Binding-site contacts:
Ligand atom O7 contacts residue ASN657 of chain 1.B at 4.3 Å.
Ligand atom C1 contacts residue ASN657 of chain 1.B at 1.6 Å.
Ligand atom O5 contacts residue ASN657 of chain 1.B at 2.5 Å (h-bond).
Ligand atom C5 contacts residue ASN657 of chain 1.B at 3.8 Å.
Ligand atom C7 contacts residue ASN657 of chain 1.B at 4.0 Å.
Ligand atom N2 contacts residue ASN657 of chain 1.B at 3.2 Å (h-bond).
Ligand atom C4 contacts residue ASN657 of chain 1.B at 4.5 Å.
Ligand atom C3 contacts residue ASN657 of chain 1.B at 4.1 Å.
Ligand atom C2 contacts residue ASN657 of chain 1.B at 2.8 Å.

Sequence of chain 1.B:
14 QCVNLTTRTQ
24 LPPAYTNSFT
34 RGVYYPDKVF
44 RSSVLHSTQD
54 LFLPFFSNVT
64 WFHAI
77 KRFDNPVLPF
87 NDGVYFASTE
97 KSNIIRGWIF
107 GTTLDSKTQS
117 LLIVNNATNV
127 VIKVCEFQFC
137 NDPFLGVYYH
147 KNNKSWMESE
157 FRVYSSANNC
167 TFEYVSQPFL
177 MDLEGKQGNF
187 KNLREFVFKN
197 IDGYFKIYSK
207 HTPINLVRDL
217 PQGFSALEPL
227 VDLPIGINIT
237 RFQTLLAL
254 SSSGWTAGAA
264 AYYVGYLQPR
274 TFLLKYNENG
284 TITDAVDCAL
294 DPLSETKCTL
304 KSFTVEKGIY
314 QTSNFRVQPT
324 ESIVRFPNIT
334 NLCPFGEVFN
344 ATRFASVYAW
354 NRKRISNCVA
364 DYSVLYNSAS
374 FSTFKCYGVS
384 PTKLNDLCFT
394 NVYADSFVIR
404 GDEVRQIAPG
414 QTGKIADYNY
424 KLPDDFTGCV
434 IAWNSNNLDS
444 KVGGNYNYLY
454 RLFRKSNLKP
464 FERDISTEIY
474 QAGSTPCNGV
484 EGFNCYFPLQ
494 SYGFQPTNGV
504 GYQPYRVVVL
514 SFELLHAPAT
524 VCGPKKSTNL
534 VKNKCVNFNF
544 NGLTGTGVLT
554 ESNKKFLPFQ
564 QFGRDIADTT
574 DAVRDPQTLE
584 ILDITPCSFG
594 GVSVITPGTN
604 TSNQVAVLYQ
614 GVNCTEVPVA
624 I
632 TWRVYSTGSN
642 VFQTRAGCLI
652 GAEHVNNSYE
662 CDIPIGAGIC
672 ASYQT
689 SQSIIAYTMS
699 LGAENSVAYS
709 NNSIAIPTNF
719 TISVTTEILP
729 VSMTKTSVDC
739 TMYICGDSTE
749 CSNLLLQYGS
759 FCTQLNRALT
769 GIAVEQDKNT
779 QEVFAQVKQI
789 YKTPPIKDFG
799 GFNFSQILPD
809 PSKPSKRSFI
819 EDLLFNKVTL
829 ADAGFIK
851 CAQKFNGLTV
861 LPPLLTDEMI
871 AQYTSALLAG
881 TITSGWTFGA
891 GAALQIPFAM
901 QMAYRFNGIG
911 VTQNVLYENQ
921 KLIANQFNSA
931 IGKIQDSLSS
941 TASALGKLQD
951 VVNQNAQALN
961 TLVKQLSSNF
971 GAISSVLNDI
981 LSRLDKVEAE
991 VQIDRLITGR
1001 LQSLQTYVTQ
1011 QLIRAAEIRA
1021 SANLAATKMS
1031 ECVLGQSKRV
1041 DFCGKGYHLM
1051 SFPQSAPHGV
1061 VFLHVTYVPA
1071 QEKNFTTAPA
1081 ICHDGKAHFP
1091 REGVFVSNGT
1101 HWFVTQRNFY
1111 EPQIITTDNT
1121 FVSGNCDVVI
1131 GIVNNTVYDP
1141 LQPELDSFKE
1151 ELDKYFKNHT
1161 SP

The protein below binds the small molecule below.
Small molecule (SMILES): CC(=O)N[C@@H]1[C@@H](O)[C@H](O)[C@@H](CO)O[C@H]1O